A protein and the small-molecule ligand that binds it are described below.
Small molecule (SMILES): COc1cc(N2CCCC2=O)ccc1Nc1nc(NCC2CCCC2)c2c(C#N)c[nH]c2n1

Binding-site contacts:
Ligand atom C24 contacts residue ILE17 of chain 1.A at 3.6 Å (hydrophobic).
Ligand atom N12 contacts residue LEU140 of chain 1.A at 3.7 Å.
Ligand atom C26 contacts residue ILE17 of chain 1.A at 3.6 Å (hydrophobic).
Ligand atom C29 contacts residue SER97 of chain 1.A at 3.6 Å.
Ligand atom C24 contacts residue ASP94 of chain 1.A at 3.7 Å.
Ligand atom C06 contacts residue LEU140 of chain 1.A at 3.6 Å (hydrophobic).
Ligand atom C21 contacts residue ALA137 of chain 1.A at 3.6 Å (hydrophobic).
Ligand atom C01 contacts residue ASN92 of chain 1.A at 3.3 Å.
Ligand atom C03 contacts residue ILE17 of chain 1.A at 3.6 Å (hydrophobic).
Ligand atom C06 contacts residue GLY91 of chain 1.A at 3.5 Å.
Ligand atom C03 contacts residue ASN92 of chain 1.A at 3.5 Å.
Ligand atom C01 contacts residue GLY91 of chain 1.A at 3.6 Å.
Ligand atom C06 contacts residue ILE17 of chain 1.A at 3.7 Å (hydrophobic).
Ligand atom C25 contacts residue ILE17 of chain 1.A at 3.6 Å (hydrophobic).
Ligand atom C27 contacts residue ILE17 of chain 1.A at 3.6 Å (hydrophobic).
Ligand atom O02 contacts residue GLY91 of chain 1.A at 2.9 Å (h-bond).
Ligand atom C08 contacts residue GLU89 of chain 1.A at 3.7 Å.
Ligand atom N05 contacts residue ILE17 of chain 1.A at 3.7 Å.
Ligand atom C25 contacts residue ASP94 of chain 1.A at 3.5 Å.
Ligand atom C04 contacts residue GLY91 of chain 1.A at 3.6 Å.
Ligand atom N23 contacts residue ILE17 of chain 1.A at 3.7 Å.
Ligand atom C27 contacts residue ASN92 of chain 1.A at 3.7 Å.
Ligand atom N07 contacts residue CYS90 of chain 1.A at 3.7 Å.
Ligand atom N07 contacts residue LEU140 of chain 1.A at 3.3 Å.
Ligand atom C25 contacts residue ILE93 of chain 1.A at 3.7 Å (hydrophobic).
Ligand atom C04 contacts residue ILE17 of chain 1.A at 3.6 Å (hydrophobic).
Ligand atom N12 contacts residue ALA37 of chain 1.A at 3.3 Å.
Ligand atom O02 contacts residue ASN92 of chain 1.A at 3.6 Å (h-bond).
Ligand atom C30 contacts residue SER97 of chain 1.A at 3.5 Å.
Ligand atom C11 contacts residue GLU89 of chain 1.A at 3.6 Å.
Ligand atom C03 contacts residue GLY91 of chain 1.A at 3.6 Å.
Ligand atom C01 contacts residue GLN27 of chain 1.A at 3.4 Å.
Ligand atom N12 contacts residue GLU89 of chain 1.A at 2.7 Å (salt-bridge).
Ligand atom N05 contacts residue GLY91 of chain 1.A at 2.9 Å (h-bond).
Ligand atom C08 contacts residue LEU140 of chain 1.A at 3.3 Å (hydrophobic).
Ligand atom O02 contacts residue ILE17 of chain 1.A at 3.2 Å.
Ligand atom C08 contacts residue ALA37 of chain 1.A at 3.5 Å (hydrophobic).
Ligand atom C09 contacts residue LEU140 of chain 1.A at 3.6 Å (hydrophobic).
Ligand atom C17 contacts residue ILE17 of chain 1.A at 3.4 Å (hydrophobic).
Ligand atom N07 contacts residue GLY91 of chain 1.A at 2.8 Å (h-bond).

Sequence of chain 1.A:
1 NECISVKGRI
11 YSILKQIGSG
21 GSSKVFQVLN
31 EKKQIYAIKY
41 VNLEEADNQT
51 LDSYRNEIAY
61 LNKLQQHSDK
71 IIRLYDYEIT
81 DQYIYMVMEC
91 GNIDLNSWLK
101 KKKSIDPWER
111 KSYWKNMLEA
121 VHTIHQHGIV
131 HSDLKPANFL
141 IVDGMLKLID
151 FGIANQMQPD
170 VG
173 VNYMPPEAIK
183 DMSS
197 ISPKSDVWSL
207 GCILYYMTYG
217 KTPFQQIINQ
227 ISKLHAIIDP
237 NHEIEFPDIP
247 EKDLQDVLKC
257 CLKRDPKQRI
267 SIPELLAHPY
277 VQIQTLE